Binding-site contacts:
Ligand atom C5 contacts residue ASN528 of chain 1.F at 3.7 Å.
Ligand atom C3 contacts residue ASN528 of chain 1.F at 3.7 Å.
Ligand atom C2 contacts residue ASN528 of chain 1.F at 2.4 Å.
Ligand atom O7 contacts residue ASN528 of chain 1.F at 4.3 Å.
Ligand atom C4 contacts residue ASN528 of chain 1.F at 4.3 Å.
Ligand atom C7 contacts residue ASN528 of chain 1.F at 3.7 Å.
Ligand atom N2 contacts residue ASN528 of chain 1.F at 2.7 Å (h-bond).
Ligand atom C1 contacts residue ASN528 of chain 1.F at 1.4 Å.
Ligand atom O5 contacts residue ASN528 of chain 1.F at 2.4 Å (h-bond).

A protein and the small-molecule ligand that binds it are described below.
Small molecule (SMILES): CC(=O)N[C@H]1[C@H](O[C@H]2[C@H](O)[C@@H](NC(C)=O)CO[C@@H]2CO)O[C@H](CO)[C@@H](O)[C@@H]1O

Sequence of chain 1.F:
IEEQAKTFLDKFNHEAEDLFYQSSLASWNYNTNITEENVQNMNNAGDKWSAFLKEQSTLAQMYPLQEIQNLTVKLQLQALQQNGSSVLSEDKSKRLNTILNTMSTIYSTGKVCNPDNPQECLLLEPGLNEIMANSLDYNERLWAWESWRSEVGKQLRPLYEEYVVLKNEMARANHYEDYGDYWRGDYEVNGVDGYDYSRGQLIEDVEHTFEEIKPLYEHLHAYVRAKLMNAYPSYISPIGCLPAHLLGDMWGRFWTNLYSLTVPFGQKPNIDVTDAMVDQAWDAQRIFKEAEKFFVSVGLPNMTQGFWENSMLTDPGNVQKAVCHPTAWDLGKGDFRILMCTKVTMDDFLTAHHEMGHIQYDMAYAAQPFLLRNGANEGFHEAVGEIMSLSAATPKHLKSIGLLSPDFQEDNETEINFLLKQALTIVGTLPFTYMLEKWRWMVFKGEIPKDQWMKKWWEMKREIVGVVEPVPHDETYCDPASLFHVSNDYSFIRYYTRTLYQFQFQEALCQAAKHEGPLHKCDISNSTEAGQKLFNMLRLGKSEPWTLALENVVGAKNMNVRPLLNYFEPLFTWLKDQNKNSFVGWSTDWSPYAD